Sequence of chain 1.D:
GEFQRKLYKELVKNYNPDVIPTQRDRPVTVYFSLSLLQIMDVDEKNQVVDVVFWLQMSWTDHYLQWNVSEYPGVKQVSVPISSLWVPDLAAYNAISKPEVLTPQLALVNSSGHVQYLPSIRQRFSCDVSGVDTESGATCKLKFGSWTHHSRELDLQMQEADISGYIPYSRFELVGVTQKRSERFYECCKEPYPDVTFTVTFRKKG

The small molecule below binds the protein below.
Small molecule (SMILES): CN1[C@@H](CC(=O)c2ccccc2)CCC[C@H]1C[C@H](O)c1ccccc1

Binding-site contacts:
Ligand atom C7 contacts residue TRP54 of chain 1.D at 3.8 Å (hydrophobic).
Ligand atom C5 contacts residue CYS187 of chain 1.C at 3.7 Å (hydrophobic).
Ligand atom C13 contacts residue SER145 of chain 1.C at 3.6 Å.
Ligand atom C6 contacts residue GLN56 of chain 1.D at 3.6 Å.
Ligand atom C4 contacts residue TRP54 of chain 1.D at 3.7 Å (hydrophobic).
Ligand atom C3 contacts residue CYS187 of chain 1.C at 3.8 Å (hydrophobic).
Ligand atom C2 contacts residue LEU117 of chain 1.D at 3.4 Å (hydrophobic).
Ligand atom C3 contacts residue LEU117 of chain 1.D at 3.9 Å (hydrophobic).
Ligand atom C11 contacts residue TYR185 of chain 1.C at 3.9 Å (hydrophobic).
Ligand atom C18 contacts residue TRP146 of chain 1.C at 3.9 Å (hydrophobic).
Ligand atom C7 contacts residue CYS187 of chain 1.C at 3.6 Å (hydrophobic).
Ligand atom C1 contacts residue LEU117 of chain 1.D at 3.6 Å (hydrophobic).
Ligand atom O1 contacts residue LEU117 of chain 1.D at 3.5 Å.
Ligand atom C13 contacts residue TRP146 of chain 1.C at 3.9 Å (hydrophobic).
Ligand atom C4 contacts residue CYS187 of chain 1.C at 3.8 Å (hydrophobic).
Ligand atom C21 contacts residue 42R1 of chain 1.S at 3.7 Å.
Ligand atom C15 contacts residue TRP146 of chain 1.C at 3.7 Å (hydrophobic).
Ligand atom C13 contacts residue TYR92 of chain 1.C at 3.2 Å (hydrophobic).
Ligand atom C6 contacts residue CYS187 of chain 1.C at 3.6 Å (hydrophobic).
Ligand atom C22 contacts residue TRP146 of chain 1.C at 3.7 Å (hydrophobic).
Ligand atom C5 contacts residue LEU117 of chain 1.D at 3.9 Å (hydrophobic).
Ligand atom C12 contacts residue TYR192 of chain 1.C at 3.6 Å (hydrophobic).
Ligand atom C14 contacts residue TRP146 of chain 1.C at 3.4 Å (hydrophobic).
Ligand atom C1 contacts residue CYS187 of chain 1.C at 3.5 Å (hydrophobic).
Ligand atom C15 contacts residue TYR192 of chain 1.C at 3.4 Å (hydrophobic).
Ligand atom C15 contacts residue TYR92 of chain 1.C at 3.7 Å (hydrophobic).
Ligand atom C5 contacts residue GLN115 of chain 1.D at 3.6 Å.
Ligand atom C2 contacts residue CYS187 of chain 1.C at 3.7 Å (hydrophobic).
Ligand atom C8 contacts residue CYS187 of chain 1.C at 3.7 Å (hydrophobic).
Ligand atom C19 contacts residue TRP54 of chain 1.D at 3.5 Å (hydrophobic).
Ligand atom C20 contacts residue 42R1 of chain 1.S at 3.4 Å.
Ligand atom C12 contacts residue TRP146 of chain 1.C at 3.5 Å (hydrophobic).
Ligand atom C18 contacts residue 42R1 of chain 1.S at 3.9 Å.
Ligand atom C10 contacts residue TRP54 of chain 1.D at 3.5 Å (hydrophobic).
Ligand atom C15 contacts residue SER145 of chain 1.C at 3.4 Å.
Ligand atom C19 contacts residue TRP146 of chain 1.C at 3.9 Å (hydrophobic).
Ligand atom C17 contacts residue TRP146 of chain 1.C at 3.8 Å (hydrophobic).
Ligand atom C7 contacts residue GLN56 of chain 1.D at 3.8 Å.
Ligand atom O2 contacts residue TRP54 of chain 1.D at 3.8 Å.
Ligand atom C20 contacts residue TYR92 of chain 1.C at 3.6 Å (hydrophobic).

Sequence of chain 1.C:
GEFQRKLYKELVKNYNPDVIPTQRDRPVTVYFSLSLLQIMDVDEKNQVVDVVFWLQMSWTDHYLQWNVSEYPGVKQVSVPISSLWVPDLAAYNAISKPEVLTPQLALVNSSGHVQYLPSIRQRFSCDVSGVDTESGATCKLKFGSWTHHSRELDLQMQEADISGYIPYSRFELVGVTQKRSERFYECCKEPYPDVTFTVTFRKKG